Sequence of chain 1.B:
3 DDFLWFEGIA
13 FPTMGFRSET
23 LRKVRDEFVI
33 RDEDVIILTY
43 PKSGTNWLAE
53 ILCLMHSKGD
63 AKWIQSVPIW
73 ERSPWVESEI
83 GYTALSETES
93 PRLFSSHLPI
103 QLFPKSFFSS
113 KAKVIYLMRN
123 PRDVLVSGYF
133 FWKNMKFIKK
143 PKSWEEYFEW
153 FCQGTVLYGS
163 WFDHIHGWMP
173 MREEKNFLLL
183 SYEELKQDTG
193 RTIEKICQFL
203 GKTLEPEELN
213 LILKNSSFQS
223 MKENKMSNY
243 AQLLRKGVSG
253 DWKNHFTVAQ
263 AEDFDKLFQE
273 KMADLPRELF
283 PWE

Binding-site contacts:
Ligand atom P2 contacts residue THR47 of chain 1.B at 3.5 Å.
Ligand atom O2' contacts residue LEU245 of chain 1.B at 3.5 Å (h-bond).
Ligand atom O2P contacts residue LYS248 of chain 1.B at 2.7 Å (salt-bridge).
Ligand atom O4P contacts residue THR47 of chain 1.B at 3.2 Å (h-bond).
Ligand atom C6 contacts residue TRP49 of chain 1.B at 3.5 Å (hydrophobic).
Ligand atom N3 contacts residue GLY249 of chain 1.B at 3.5 Å.
Ligand atom N1 contacts residue TRP49 of chain 1.B at 3.4 Å.
Ligand atom O5' contacts residue LYS44 of chain 1.B at 3.4 Å.
Ligand atom O4P contacts residue ASN48 of chain 1.B at 2.6 Å (h-bond).
Ligand atom O2' contacts residue ARG247 of chain 1.B at 3.2 Å (salt-bridge).
Ligand atom N6 contacts residue MET223 of chain 1.B at 3.2 Å (h-bond).
Ligand atom OS2 contacts residue PRO43 of chain 1.B at 3.4 Å.
Ligand atom O3' contacts residue ARG121 of chain 1.B at 3.3 Å (salt-bridge).
Ligand atom O5' contacts residue GLY46 of chain 1.B at 3.4 Å (h-bond).
Ligand atom N6 contacts residue SER219 of chain 1.B at 3.5 Å.
Ligand atom C2' contacts residue LEU245 of chain 1.B at 3.3 Å (hydrophobic).
Ligand atom OS3 contacts residue THR47 of chain 1.B at 3.4 Å (h-bond).
Ligand atom O2P contacts residue GLY249 of chain 1.B at 2.6 Å (h-bond).
Ligand atom C2 contacts residue TRP49 of chain 1.B at 3.5 Å (hydrophobic).
Ligand atom O1P contacts residue ARG247 of chain 1.B at 3.0 Å (salt-bridge).
Ligand atom O5P contacts residue THR47 of chain 1.B at 2.7 Å (h-bond).
Ligand atom O2' contacts residue PHE220 of chain 1.B at 3.5 Å.
Ligand atom OS2 contacts residue LYS44 of chain 1.B at 2.9 Å (salt-bridge).
Ligand atom N6 contacts residue TRP49 of chain 1.B at 3.4 Å.
Ligand atom N6 contacts residue PHE220 of chain 1.B at 3.3 Å (h-bond).
Ligand atom O2P contacts residue ARG247 of chain 1.B at 3.5 Å.
Ligand atom OS1 contacts residue LYS44 of chain 1.B at 3.2 Å (salt-bridge).
Ligand atom O3P contacts residue ARG247 of chain 1.B at 3.3 Å (salt-bridge).
Ligand atom OS3 contacts residue ASN48 of chain 1.B at 3.0 Å (h-bond).
Ligand atom N6 contacts residue SER218 of chain 1.B at 2.9 Å (h-bond).
Ligand atom O3P contacts residue ARG121 of chain 1.B at 2.7 Å (salt-bridge).
Ligand atom O3' contacts residue SER129 of chain 1.B at 3.5 Å (h-bond).
Ligand atom C3' contacts residue LEU245 of chain 1.B at 3.5 Å (hydrophobic).
Ligand atom OS2 contacts residue HIS99 of chain 1.B at 3.5 Å (h-bond).
Ligand atom N3 contacts residue TYR184 of chain 1.B at 3.0 Å (h-bond).
Ligand atom O5P contacts residue LYS44 of chain 1.B at 3.2 Å (salt-bridge).
Ligand atom O5P contacts residue SER45 of chain 1.B at 3.1 Å (h-bond).
Ligand atom O1P contacts residue SER129 of chain 1.B at 2.8 Å (h-bond).
Ligand atom O6P contacts residue LYS44 of chain 1.B at 3.2 Å (salt-bridge).
Ligand atom O5P contacts residue GLY46 of chain 1.B at 2.9 Å (h-bond).

A protein and the small-molecule ligand that binds it are described below.
Small molecule (SMILES): Nc1ncnc2c1ncn2[C@@H]1O[C@H](CO[P](=O)(O)OS(=O)(=O)O)[C@@H](OP(=O)(O)O)[C@H]1O